Binding-site contacts:
Ligand atom C1 contacts residue ASN241 of chain 1.D at 1.4 Å.
Ligand atom O7 contacts residue PRO240 of chain 1.D at 4.3 Å.
Ligand atom N2 contacts residue ASN241 of chain 1.D at 2.6 Å (h-bond).
Ligand atom C2 contacts residue ASN241 of chain 1.D at 2.5 Å.
Ligand atom C3 contacts residue ASN241 of chain 1.D at 3.8 Å.
Ligand atom C5 contacts residue ASN241 of chain 1.D at 3.6 Å.
Ligand atom C4 contacts residue ASN241 of chain 1.D at 4.2 Å.
Ligand atom O5 contacts residue ASN241 of chain 1.D at 2.4 Å (h-bond).
Ligand atom C8 contacts residue ASN241 of chain 1.D at 4.3 Å.
Ligand atom C7 contacts residue ASN241 of chain 1.D at 2.8 Å.
Ligand atom O7 contacts residue ASN241 of chain 1.D at 2.4 Å (h-bond).

Sequence of chain 1.D:
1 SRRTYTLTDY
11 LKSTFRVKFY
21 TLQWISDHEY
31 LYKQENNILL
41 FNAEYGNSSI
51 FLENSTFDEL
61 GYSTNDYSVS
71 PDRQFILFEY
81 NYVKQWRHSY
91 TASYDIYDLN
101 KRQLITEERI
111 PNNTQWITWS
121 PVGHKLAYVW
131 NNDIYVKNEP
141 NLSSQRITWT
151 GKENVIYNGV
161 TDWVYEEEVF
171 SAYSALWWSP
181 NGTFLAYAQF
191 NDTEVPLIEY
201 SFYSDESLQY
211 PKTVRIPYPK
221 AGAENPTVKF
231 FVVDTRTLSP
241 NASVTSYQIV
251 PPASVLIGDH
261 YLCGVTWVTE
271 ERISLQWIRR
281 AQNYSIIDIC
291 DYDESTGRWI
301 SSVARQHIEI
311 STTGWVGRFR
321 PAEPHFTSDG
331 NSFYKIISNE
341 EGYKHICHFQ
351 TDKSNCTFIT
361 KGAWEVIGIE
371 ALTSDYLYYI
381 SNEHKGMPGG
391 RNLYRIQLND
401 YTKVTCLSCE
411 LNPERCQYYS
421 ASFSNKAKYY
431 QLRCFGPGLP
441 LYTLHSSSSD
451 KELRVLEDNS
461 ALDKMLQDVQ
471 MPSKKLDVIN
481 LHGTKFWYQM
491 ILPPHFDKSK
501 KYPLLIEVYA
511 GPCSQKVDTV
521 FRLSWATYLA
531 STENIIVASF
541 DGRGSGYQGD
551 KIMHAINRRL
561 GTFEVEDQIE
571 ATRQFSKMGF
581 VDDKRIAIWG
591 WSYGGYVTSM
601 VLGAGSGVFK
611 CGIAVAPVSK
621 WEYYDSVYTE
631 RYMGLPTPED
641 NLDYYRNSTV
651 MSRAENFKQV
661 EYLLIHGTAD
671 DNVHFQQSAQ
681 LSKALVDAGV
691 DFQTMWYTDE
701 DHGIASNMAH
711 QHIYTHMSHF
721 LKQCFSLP

The small molecule below binds the protein below.
Small molecule (SMILES): CC(=O)N[C@@H]1[C@@H](O)[C@H](O)[C@@H](CO)O[C@H]1O